Binding-site contacts:
Ligand atom C1 contacts residue THR27 of chain 1.B at 3.4 Å.
Ligand atom C6 contacts residue HIS42 of chain 1.B at 3.5 Å.
Ligand atom C34 contacts residue ALA192 of chain 1.B at 3.6 Å (hydrophobic).
Ligand atom O31 contacts residue GLN190 of chain 1.B at 3.5 Å (h-bond).
Ligand atom C14 contacts residue GLU167 of chain 1.B at 3.5 Å.
Ligand atom C2 contacts residue THR27 of chain 1.B at 3.0 Å.
Ligand atom O26 contacts residue MET166 of chain 1.B at 3.4 Å.
Ligand atom C9 contacts residue CYS146 of chain 1.B at 3.2 Å (hydrophobic).
Ligand atom O15 contacts residue PHE141 of chain 1.B at 3.5 Å.
Ligand atom O26 contacts residue GLU167 of chain 1.B at 3.0 Å (salt-bridge).
Ligand atom C7 contacts residue CYS146 of chain 1.B at 1.8 Å (hydrophobic).
Ligand atom C28 contacts residue GLN190 of chain 1.B at 3.3 Å.
Ligand atom C19 contacts residue HIS165 of chain 1.B at 3.5 Å.
Ligand atom C22 contacts residue HIS42 of chain 1.B at 3.7 Å.
Ligand atom C12 contacts residue ASN143 of chain 1.B at 3.5 Å.
Ligand atom O5 contacts residue SER145 of chain 1.B at 3.5 Å (h-bond).
Ligand atom C8 contacts residue CYS146 of chain 1.B at 2.8 Å (hydrophobic).
Ligand atom N13 contacts residue GLU167 of chain 1.B at 3.2 Å (salt-bridge).
Ligand atom N37 contacts residue GLU167 of chain 1.B at 2.8 Å (salt-bridge).
Ligand atom O15 contacts residue HIS164 of chain 1.B at 2.7 Å (h-bond).
Ligand atom N16 contacts residue HIS165 of chain 1.B at 2.9 Å (h-bond).
Ligand atom C30 contacts residue THR191 of chain 1.B at 3.6 Å.
Ligand atom N24 contacts residue GLN190 of chain 1.B at 3.0 Å (h-bond).
Ligand atom N16 contacts residue CYS146 of chain 1.B at 3.1 Å (h-bond).
Ligand atom C11 contacts residue ASN143 of chain 1.B at 3.3 Å.
Ligand atom C9 contacts residue HIS164 of chain 1.B at 3.6 Å.
Ligand atom O15 contacts residue HIS173 of chain 1.B at 3.2 Å.
Ligand atom C21 contacts residue GLN190 of chain 1.B at 3.6 Å.
Ligand atom O5 contacts residue CYS146 of chain 1.B at 3.1 Å (h-bond).
Ligand atom N13 contacts residue PHE141 of chain 1.B at 3.2 Å (h-bond).
Ligand atom C6 contacts residue CYS146 of chain 1.B at 2.8 Å (hydrophobic).
Ligand atom C20 contacts residue GLN190 of chain 1.B at 3.4 Å.
Ligand atom C29 contacts residue THR191 of chain 1.B at 3.7 Å.
Ligand atom C33 contacts residue ALA192 of chain 1.B at 3.6 Å (hydrophobic).
Ligand atom C32 contacts residue GLN190 of chain 1.B at 3.5 Å.
Ligand atom C36 contacts residue GLU167 of chain 1.B at 3.5 Å.
Ligand atom O15 contacts residue GLU167 of chain 1.B at 3.4 Å.
Ligand atom O5 contacts residue GLY144 of chain 1.B at 3.2 Å.
Ligand atom C4 contacts residue CYS146 of chain 1.B at 3.5 Å (hydrophobic).
Ligand atom O31 contacts residue THR191 of chain 1.B at 3.6 Å.

This protein binds this small molecule.
Small molecule (SMILES): CCOC(=O)C=C[C@H](C[C@@H]1CCNC1=O)NC(=O)[C@H](CC(C)C)NC(=O)c1cc2c(OC)cccc2[nH]1

Sequence of chain 1.B:
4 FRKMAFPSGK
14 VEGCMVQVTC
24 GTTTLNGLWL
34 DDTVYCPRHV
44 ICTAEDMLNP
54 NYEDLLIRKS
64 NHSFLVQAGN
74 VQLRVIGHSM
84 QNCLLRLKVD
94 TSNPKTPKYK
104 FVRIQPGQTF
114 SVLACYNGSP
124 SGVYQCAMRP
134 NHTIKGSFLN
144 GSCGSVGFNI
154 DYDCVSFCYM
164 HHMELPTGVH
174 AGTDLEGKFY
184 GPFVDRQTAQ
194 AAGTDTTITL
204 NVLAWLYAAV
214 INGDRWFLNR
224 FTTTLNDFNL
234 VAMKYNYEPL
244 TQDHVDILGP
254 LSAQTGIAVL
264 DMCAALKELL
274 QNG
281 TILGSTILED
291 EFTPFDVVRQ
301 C